Sequence of chain 1.A:
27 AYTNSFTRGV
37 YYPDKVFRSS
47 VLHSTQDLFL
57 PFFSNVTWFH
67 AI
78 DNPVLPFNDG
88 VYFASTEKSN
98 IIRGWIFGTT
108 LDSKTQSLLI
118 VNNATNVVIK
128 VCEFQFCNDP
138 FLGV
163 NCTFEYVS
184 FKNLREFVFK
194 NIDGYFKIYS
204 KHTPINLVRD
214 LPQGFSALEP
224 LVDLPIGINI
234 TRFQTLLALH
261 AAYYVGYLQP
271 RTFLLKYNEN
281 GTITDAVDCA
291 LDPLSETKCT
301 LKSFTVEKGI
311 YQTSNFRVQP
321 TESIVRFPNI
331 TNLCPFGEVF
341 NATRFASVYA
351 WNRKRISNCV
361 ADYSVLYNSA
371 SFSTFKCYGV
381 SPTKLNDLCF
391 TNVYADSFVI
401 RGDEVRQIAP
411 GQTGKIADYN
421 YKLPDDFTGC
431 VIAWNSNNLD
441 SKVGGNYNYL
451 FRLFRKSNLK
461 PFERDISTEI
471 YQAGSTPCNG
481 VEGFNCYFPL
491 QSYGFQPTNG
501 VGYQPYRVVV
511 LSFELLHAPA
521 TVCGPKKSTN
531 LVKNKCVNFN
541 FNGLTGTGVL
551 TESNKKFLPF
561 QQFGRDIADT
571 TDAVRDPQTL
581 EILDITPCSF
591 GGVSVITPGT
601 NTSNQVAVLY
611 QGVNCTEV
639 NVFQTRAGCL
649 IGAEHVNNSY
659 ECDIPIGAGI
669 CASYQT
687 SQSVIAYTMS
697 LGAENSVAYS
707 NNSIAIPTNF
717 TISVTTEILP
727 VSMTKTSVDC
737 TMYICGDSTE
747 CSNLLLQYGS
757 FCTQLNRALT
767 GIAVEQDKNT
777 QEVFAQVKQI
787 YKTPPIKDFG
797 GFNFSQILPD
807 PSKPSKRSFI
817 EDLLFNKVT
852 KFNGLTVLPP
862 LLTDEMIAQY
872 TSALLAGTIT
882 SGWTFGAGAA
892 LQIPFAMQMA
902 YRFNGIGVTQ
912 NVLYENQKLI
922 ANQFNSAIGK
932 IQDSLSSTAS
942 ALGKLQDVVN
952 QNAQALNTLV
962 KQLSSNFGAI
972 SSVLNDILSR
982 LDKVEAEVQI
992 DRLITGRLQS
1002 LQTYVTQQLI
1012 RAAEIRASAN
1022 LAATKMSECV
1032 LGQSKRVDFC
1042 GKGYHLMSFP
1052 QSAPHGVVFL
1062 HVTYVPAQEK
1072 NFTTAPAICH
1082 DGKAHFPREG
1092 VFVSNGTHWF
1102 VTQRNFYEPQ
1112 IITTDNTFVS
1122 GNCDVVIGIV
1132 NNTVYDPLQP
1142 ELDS

Binding-site contacts:
Ligand atom C7 contacts residue ASN655 of chain 1.A at 3.4 Å.
Ligand atom C3 contacts residue ASN655 of chain 1.A at 3.8 Å.
Ligand atom C8 contacts residue HIS653 of chain 1.A at 3.8 Å.
Ligand atom C4 contacts residue ASN655 of chain 1.A at 4.2 Å.
Ligand atom N2 contacts residue ASN655 of chain 1.A at 3.0 Å (h-bond).
Ligand atom C2 contacts residue ASN655 of chain 1.A at 2.5 Å.
Ligand atom O7 contacts residue ASN655 of chain 1.A at 3.3 Å (h-bond).
Ligand atom O5 contacts residue ASN655 of chain 1.A at 2.3 Å (h-bond).
Ligand atom C1 contacts residue ASN655 of chain 1.A at 1.4 Å.
Ligand atom C5 contacts residue ASN655 of chain 1.A at 3.7 Å.

This protein binds this small molecule.
Small molecule (SMILES): CC(=O)N[C@@H]1[C@@H](O)[C@H](O)[C@@H](CO)O[C@H]1O